The small molecule below binds the protein below.
Small molecule (SMILES): OC[C@H]1O[C@H](O[C@H]2O[C@H](CO)[C@@H](O)[C@H](O)[C@H]2O)[C@H](O)[C@@H](O)[C@@H]1O

Binding-site contacts:
Ligand atom O5 contacts residue ASP277 of chain 2.A at 4.2 Å.
Ligand atom C6 contacts residue HIS190 of chain 1.B at 3.7 Å.
Ligand atom O6 contacts residue HIS190 of chain 1.B at 2.9 Å (h-bond).
Ligand atom C6 contacts residue ASP277 of chain 2.A at 3.8 Å.
Ligand atom C6 contacts residue TRP193 of chain 1.B at 3.5 Å (hydrophobic).
Ligand atom C3 contacts residue LYS191 of chain 1.B at 4.3 Å.
Ligand atom O6 contacts residue LYS191 of chain 1.B at 4.1 Å.
Ligand atom C5 contacts residue TRP193 of chain 1.B at 4.0 Å (hydrophobic).
Ligand atom O5 contacts residue ASP192 of chain 1.B at 3.2 Å.
Ligand atom O3 contacts residue LYS295 of chain 2.A at 4.1 Å.
Ligand atom C1 contacts residue LYS191 of chain 1.B at 3.4 Å.
Ligand atom C6 contacts residue ASP192 of chain 1.B at 3.1 Å.
Ligand atom O1 contacts residue ASP277 of chain 2.A at 4.3 Å.
Ligand atom C4 contacts residue LYS191 of chain 1.B at 4.5 Å.
Ligand atom O6 contacts residue ASP192 of chain 1.B at 3.8 Å.
Ligand atom C6 contacts residue ARG194 of chain 1.B at 3.7 Å.
Ligand atom C2 contacts residue LYS191 of chain 1.B at 3.1 Å.
Ligand atom O5 contacts residue HIS190 of chain 1.B at 3.9 Å.
Ligand atom C2 contacts residue ASP192 of chain 1.B at 4.5 Å.
Ligand atom O6 contacts residue ASP277 of chain 2.A at 2.9 Å (salt-bridge).
Ligand atom C5 contacts residue ASP192 of chain 1.B at 4.1 Å.
Ligand atom C1 contacts residue TRP193 of chain 1.B at 3.7 Å (hydrophobic).
Ligand atom O6 contacts residue ARG194 of chain 1.B at 2.9 Å (salt-bridge).
Ligand atom C4 contacts residue TRP193 of chain 1.B at 4.0 Å (hydrophobic).
Ligand atom C2 contacts residue LYS295 of chain 2.A at 3.8 Å.
Ligand atom C3 contacts residue LYS295 of chain 2.A at 4.3 Å.
Ligand atom C1 contacts residue ASP192 of chain 1.B at 4.0 Å.
Ligand atom C2 contacts residue ASP277 of chain 2.A at 3.7 Å.
Ligand atom C4 contacts residue ASP192 of chain 1.B at 4.5 Å.
Ligand atom C5 contacts residue ASP277 of chain 2.A at 3.8 Å.
Ligand atom O5 contacts residue TRP193 of chain 1.B at 3.0 Å (h-bond).
Ligand atom O6 contacts residue TRP193 of chain 1.B at 3.0 Å (h-bond).
Ligand atom C2 contacts residue TRP193 of chain 1.B at 3.8 Å (hydrophobic).
Ligand atom O2 contacts residue LYS191 of chain 1.B at 3.8 Å.
Ligand atom C5 contacts residue HIS190 of chain 1.B at 4.4 Å.
Ligand atom O2 contacts residue ASP277 of chain 2.A at 2.7 Å (salt-bridge).
Ligand atom O5 contacts residue LYS191 of chain 1.B at 3.6 Å.
Ligand atom O2 contacts residue LYS295 of chain 2.A at 2.4 Å (salt-bridge).
Ligand atom O2 contacts residue TRP193 of chain 1.B at 4.4 Å.
Ligand atom C1 contacts residue ASP277 of chain 2.A at 4.0 Å.

Sequence of chain 1.B:
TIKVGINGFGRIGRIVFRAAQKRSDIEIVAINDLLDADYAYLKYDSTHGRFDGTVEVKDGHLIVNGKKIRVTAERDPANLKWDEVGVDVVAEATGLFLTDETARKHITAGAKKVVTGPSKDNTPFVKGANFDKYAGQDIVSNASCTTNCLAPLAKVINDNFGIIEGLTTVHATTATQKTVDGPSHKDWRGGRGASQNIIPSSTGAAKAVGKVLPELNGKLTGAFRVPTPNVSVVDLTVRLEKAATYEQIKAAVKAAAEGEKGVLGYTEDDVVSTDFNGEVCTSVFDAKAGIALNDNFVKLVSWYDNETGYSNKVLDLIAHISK

Sequence of chain 2.A:
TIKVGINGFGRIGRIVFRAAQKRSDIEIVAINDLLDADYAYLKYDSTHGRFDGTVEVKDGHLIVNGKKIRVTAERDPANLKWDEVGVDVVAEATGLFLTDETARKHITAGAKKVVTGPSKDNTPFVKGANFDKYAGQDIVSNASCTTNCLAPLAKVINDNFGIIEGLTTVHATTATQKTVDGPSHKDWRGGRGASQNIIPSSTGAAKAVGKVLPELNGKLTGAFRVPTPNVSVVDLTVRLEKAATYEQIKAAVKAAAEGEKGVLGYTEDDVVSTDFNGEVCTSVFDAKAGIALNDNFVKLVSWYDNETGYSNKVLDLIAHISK